A small-molecule ligand and the protein it binds are described below.
Small molecule (SMILES): C[C@]12CCC(=O)C=C1CC[C@@H]1[C@@H]2CC[C@]2(C)C(=O)CC[C@@H]12

Sequence of chain 1.B:
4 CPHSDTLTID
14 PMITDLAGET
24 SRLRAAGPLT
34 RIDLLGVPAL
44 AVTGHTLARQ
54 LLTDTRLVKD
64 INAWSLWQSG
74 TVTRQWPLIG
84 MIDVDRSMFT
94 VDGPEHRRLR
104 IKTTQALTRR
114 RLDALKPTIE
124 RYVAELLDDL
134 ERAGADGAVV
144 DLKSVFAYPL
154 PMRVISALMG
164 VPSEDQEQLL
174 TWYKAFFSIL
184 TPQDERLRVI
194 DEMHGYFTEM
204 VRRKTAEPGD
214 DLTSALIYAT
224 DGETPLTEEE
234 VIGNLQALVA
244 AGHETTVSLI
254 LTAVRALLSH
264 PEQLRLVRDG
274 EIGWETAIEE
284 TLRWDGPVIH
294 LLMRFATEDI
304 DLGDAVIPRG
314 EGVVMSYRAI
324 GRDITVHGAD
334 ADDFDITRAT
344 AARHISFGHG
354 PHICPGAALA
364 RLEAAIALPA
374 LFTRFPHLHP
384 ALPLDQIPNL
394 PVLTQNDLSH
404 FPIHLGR

Binding-site contacts:
Ligand atom C5 contacts residue ALA240 of chain 1.B at 4.1 Å (hydrophobic).
Ligand atom C9 contacts residue ALA243 of chain 1.B at 4.2 Å (hydrophobic).
Ligand atom C12 contacts residue MET84 of chain 1.B at 3.9 Å (hydrophobic).
Ligand atom C1 contacts residue PHE179 of chain 1.B at 3.8 Å (hydrophobic).
Ligand atom C15 contacts residue HEM1 of chain 1.H at 4.0 Å.
Ligand atom C11 contacts residue MET84 of chain 1.B at 3.5 Å (hydrophobic).
Ligand atom O2 contacts residue GLN398 of chain 1.B at 3.0 Å (h-bond).
Ligand atom C7 contacts residue PHE92 of chain 1.B at 4.0 Å (hydrophobic).
Ligand atom C7 contacts residue ALA240 of chain 1.B at 4.0 Å (hydrophobic).
Ligand atom C6 contacts residue PHE92 of chain 1.B at 3.7 Å (hydrophobic).
Ligand atom C18 contacts residue LEU294 of chain 1.B at 3.9 Å (hydrophobic).
Ligand atom C15 contacts residue ALA244 of chain 1.B at 3.7 Å (hydrophobic).
Ligand atom C19 contacts residue MET84 of chain 1.B at 3.5 Å (hydrophobic).
Ligand atom C18 contacts residue MET84 of chain 1.B at 4.0 Å (hydrophobic).
Ligand atom O1 contacts residue GLN239 of chain 1.B at 3.6 Å.
Ligand atom C2 contacts residue PHE179 of chain 1.B at 3.7 Å (hydrophobic).
Ligand atom C4 contacts residue ALA240 of chain 1.B at 3.8 Å (hydrophobic).
Ligand atom C11 contacts residue PHE180 of chain 1.B at 4.2 Å (hydrophobic).
Ligand atom C1 contacts residue ALA243 of chain 1.B at 3.9 Å (hydrophobic).
Ligand atom C12 contacts residue GLN398 of chain 1.B at 3.9 Å.
Ligand atom C6 contacts residue ALA240 of chain 1.B at 3.7 Å (hydrophobic).
Ligand atom O1 contacts residue VAL87 of chain 1.B at 4.0 Å.
Ligand atom C13 contacts residue GLN398 of chain 1.B at 4.3 Å.
Ligand atom C16 contacts residue HEM1 of chain 1.H at 3.7 Å.
Ligand atom C14 contacts residue ALA244 of chain 1.B at 3.8 Å (hydrophobic).
Ligand atom C4 contacts residue GLN239 of chain 1.B at 4.3 Å.
Ligand atom C3 contacts residue VAL87 of chain 1.B at 4.0 Å (hydrophobic).
Ligand atom C18 contacts residue GLN398 of chain 1.B at 4.1 Å.
Ligand atom C2 contacts residue GLY83 of chain 1.B at 4.0 Å.
Ligand atom C17 contacts residue GLN398 of chain 1.B at 4.0 Å.
Ligand atom O2 contacts residue VAL291 of chain 1.B at 3.8 Å.
Ligand atom C17 contacts residue THR248 of chain 1.B at 4.1 Å.
Ligand atom C16 contacts residue ALA244 of chain 1.B at 3.9 Å (hydrophobic).
Ligand atom C19 contacts residue PHE92 of chain 1.B at 4.1 Å (hydrophobic).
Ligand atom O2 contacts residue THR248 of chain 1.B at 3.4 Å.
Ligand atom C16 contacts residue THR248 of chain 1.B at 4.3 Å.
Ligand atom C8 contacts residue PHE92 of chain 1.B at 4.1 Å (hydrophobic).
Ligand atom C12 contacts residue PHE180 of chain 1.B at 4.1 Å (hydrophobic).
Ligand atom C2 contacts residue VAL87 of chain 1.B at 4.2 Å (hydrophobic).
Ligand atom C19 contacts residue GLY83 of chain 1.B at 3.9 Å.